Sequence of chain 9.F:
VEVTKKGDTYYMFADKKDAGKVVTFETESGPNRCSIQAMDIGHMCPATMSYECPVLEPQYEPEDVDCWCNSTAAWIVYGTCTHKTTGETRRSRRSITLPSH

The protein below binds the small molecule below.
Small molecule (SMILES): CC(=O)N[C@@H]1[C@@H](O)[C@H](O)[C@@H](CO)O[C@H]1O

Binding-site contacts:
Ligand atom O3 contacts residue PRO31 of chain 9.F at 4.0 Å.
Ligand atom O5 contacts residue ASN70 of chain 9.F at 2.4 Å (h-bond).
Ligand atom N2 contacts residue ASN32 of chain 9.F at 4.2 Å.
Ligand atom C3 contacts residue PRO31 of chain 9.F at 4.0 Å (hydrophobic).
Ligand atom C6 contacts residue ARG33 of chain 9.F at 4.1 Å.
Ligand atom C4 contacts residue ASN70 of chain 9.F at 4.2 Å.
Ligand atom C5 contacts residue ARG33 of chain 9.F at 4.1 Å.
Ligand atom N2 contacts residue ASN70 of chain 9.F at 2.9 Å (h-bond).
Ligand atom C2 contacts residue PRO31 of chain 9.F at 3.9 Å (hydrophobic).
Ligand atom O7 contacts residue ASN70 of chain 9.F at 3.3 Å (h-bond).
Ligand atom N2 contacts residue PRO31 of chain 9.F at 2.8 Å (h-bond).
Ligand atom C7 contacts residue PRO31 of chain 9.F at 3.4 Å (hydrophobic).
Ligand atom C7 contacts residue ASN70 of chain 9.F at 3.1 Å.
Ligand atom C5 contacts residue ASN70 of chain 9.F at 3.7 Å.
Ligand atom C1 contacts residue ARG33 of chain 9.F at 4.2 Å.
Ligand atom C2 contacts residue ASN70 of chain 9.F at 2.5 Å.
Ligand atom O6 contacts residue ARG33 of chain 9.F at 3.6 Å.
Ligand atom C8 contacts residue ASN70 of chain 9.F at 3.6 Å.
Ligand atom C1 contacts residue ASN70 of chain 9.F at 1.4 Å.
Ligand atom O7 contacts residue PRO31 of chain 9.F at 3.2 Å (h-bond).
Ligand atom O7 contacts residue SER71 of chain 9.F at 4.2 Å.
Ligand atom C3 contacts residue ASN70 of chain 9.F at 3.8 Å.